Sequence of chain 1.A:
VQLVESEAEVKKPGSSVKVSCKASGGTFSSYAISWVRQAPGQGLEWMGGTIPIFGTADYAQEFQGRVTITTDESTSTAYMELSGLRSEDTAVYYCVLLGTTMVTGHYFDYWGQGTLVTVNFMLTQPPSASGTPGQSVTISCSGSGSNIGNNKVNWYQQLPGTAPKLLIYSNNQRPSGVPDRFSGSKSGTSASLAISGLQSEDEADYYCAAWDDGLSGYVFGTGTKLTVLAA

A protein and the small-molecule ligand that binds it are described below.
Small molecule (SMILES): NCCOCCOCCNC(=O)CCC(=O)NCCC[n+]1ccc(Cc2sc3ccccc3[n+]2CCCS(=O)(=O)O)c2ccccc21

Binding-site contacts:
Ligand atom C28 contacts residue TRP234 of chain 1.A at 3.6 Å (hydrophobic).
Ligand atom S1 contacts residue TRP47 of chain 1.A at 3.5 Å (h-bond).
Ligand atom C31 contacts residue TRP234 of chain 1.A at 3.5 Å (hydrophobic).
Ligand atom S1 contacts residue SER35 of chain 1.A at 3.7 Å.
Ligand atom C21 contacts residue LEU99 of chain 1.A at 3.9 Å (hydrophobic).
Ligand atom C12 contacts residue TRP234 of chain 1.A at 3.6 Å (hydrophobic).
Ligand atom C18 contacts residue TYR241 of chain 1.A at 3.5 Å (hydrophobic).
Ligand atom S1 contacts residue TYR241 of chain 1.A at 3.7 Å.
Ligand atom N4 contacts residue TYR241 of chain 1.A at 3.5 Å.
Ligand atom N3 contacts residue TRP234 of chain 1.A at 3.4 Å.
Ligand atom C32 contacts residue TRP234 of chain 1.A at 3.5 Å (hydrophobic).
Ligand atom C27 contacts residue TRP234 of chain 1.A at 3.3 Å (hydrophobic).
Ligand atom C22 contacts residue TYR241 of chain 1.A at 3.5 Å (hydrophobic).
Ligand atom C24 contacts residue VAL37 of chain 1.A at 3.7 Å (hydrophobic).
Ligand atom C22 contacts residue TYR179 of chain 1.A at 3.2 Å (hydrophobic).
Ligand atom C22 contacts residue ASP110 of chain 1.A at 3.7 Å.
Ligand atom C18 contacts residue TYR108 of chain 1.A at 3.7 Å (hydrophobic).
Ligand atom C20 contacts residue TYR108 of chain 1.A at 3.5 Å (hydrophobic).
Ligand atom C23 contacts residue TYR179 of chain 1.A at 3.5 Å (hydrophobic).
Ligand atom C25 contacts residue TRP47 of chain 1.A at 3.6 Å (hydrophobic).
Ligand atom C17 contacts residue TYR241 of chain 1.A at 3.6 Å (hydrophobic).
Ligand atom C25 contacts residue SER35 of chain 1.A at 3.3 Å.
Ligand atom O5 contacts residue TYR241 of chain 1.A at 3.9 Å.
Ligand atom C26 contacts residue SER35 of chain 1.A at 3.8 Å.
Ligand atom C15 contacts residue TRP234 of chain 1.A at 3.6 Å (hydrophobic).
Ligand atom C23 contacts residue LEU99 of chain 1.A at 3.9 Å (hydrophobic).
Ligand atom C22 contacts residue TYR108 of chain 1.A at 3.8 Å (hydrophobic).
Ligand atom C19 contacts residue TYR108 of chain 1.A at 3.8 Å (hydrophobic).
Ligand atom C26 contacts residue TYR241 of chain 1.A at 3.6 Å (hydrophobic).
Ligand atom C29 contacts residue TRP234 of chain 1.A at 3.4 Å (hydrophobic).
Ligand atom C12 contacts residue ASP59 of chain 1.A at 3.4 Å.
Ligand atom O4 contacts residue LYS175 of chain 1.A at 3.3 Å (salt-bridge).
Ligand atom C26 contacts residue LEU99 of chain 1.A at 3.9 Å (hydrophobic).
Ligand atom C22 contacts residue LEU99 of chain 1.A at 3.8 Å (hydrophobic).
Ligand atom C13 contacts residue TRP234 of chain 1.A at 3.5 Å (hydrophobic).
Ligand atom C23 contacts residue ASP110 of chain 1.A at 3.9 Å.
Ligand atom C30 contacts residue TRP234 of chain 1.A at 3.6 Å (hydrophobic).
Ligand atom C14 contacts residue TRP234 of chain 1.A at 3.8 Å (hydrophobic).
Ligand atom C16 contacts residue TYR241 of chain 1.A at 3.8 Å (hydrophobic).
Ligand atom C21 contacts residue TYR241 of chain 1.A at 3.4 Å (hydrophobic).